Sequence of chain 1.A:
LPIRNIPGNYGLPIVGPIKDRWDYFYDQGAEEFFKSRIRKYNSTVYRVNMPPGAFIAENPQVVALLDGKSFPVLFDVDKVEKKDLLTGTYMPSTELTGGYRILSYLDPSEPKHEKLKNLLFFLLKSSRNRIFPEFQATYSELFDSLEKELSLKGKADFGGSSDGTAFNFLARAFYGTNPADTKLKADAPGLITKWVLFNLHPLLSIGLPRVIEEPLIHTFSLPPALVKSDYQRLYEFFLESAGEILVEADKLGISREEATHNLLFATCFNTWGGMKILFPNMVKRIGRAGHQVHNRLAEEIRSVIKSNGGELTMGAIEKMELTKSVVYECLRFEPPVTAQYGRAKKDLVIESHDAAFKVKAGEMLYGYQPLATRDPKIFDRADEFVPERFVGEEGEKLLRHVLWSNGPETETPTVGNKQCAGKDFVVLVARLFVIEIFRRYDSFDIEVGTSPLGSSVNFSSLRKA

The small molecule below binds the protein below.
Small molecule (SMILES): CCCCC[C@H](O)/C=C/C=C\CCCCCCCC(=O)O

Binding-site contacts:
Ligand atom OAS contacts residue VAL361 of chain 1.A at 3.6 Å.
Ligand atom CAO contacts residue VAL361 of chain 1.A at 3.7 Å (hydrophobic).
Ligand atom CAN contacts residue ASN294 of chain 1.A at 3.8 Å.
Ligand atom CAH contacts residue THR111 of chain 1.A at 4.1 Å.
Ligand atom CAI contacts residue LEU110 of chain 1.A at 3.3 Å (hydrophobic).
Ligand atom CAM contacts residue ASN294 of chain 1.A at 4.0 Å.
Ligand atom CAR contacts residue LEU224 of chain 1.A at 3.7 Å (hydrophobic).
Ligand atom OAS contacts residue THR362 of chain 1.A at 2.9 Å (h-bond).
Ligand atom CAJ contacts residue VAL361 of chain 1.A at 3.7 Å (hydrophobic).
Ligand atom CAR contacts residue LEU477 of chain 1.A at 4.1 Å (hydrophobic).
Ligand atom CAQ contacts residue PHE293 of chain 1.A at 3.8 Å (hydrophobic).
Ligand atom OAT contacts residue ALA363 of chain 1.A at 3.4 Å (h-bond).
Ligand atom CAK contacts residue VAL361 of chain 1.A at 4.0 Å (hydrophobic).
Ligand atom CAM contacts residue HEM1 of chain 1.C at 3.6 Å.
Ligand atom CAL contacts residue HEM1 of chain 1.C at 3.7 Å.
Ligand atom OAT contacts residue THR362 of chain 1.A at 2.8 Å (h-bond).
Ligand atom CAR contacts residue GLY297 of chain 1.A at 3.9 Å.
Ligand atom CAH contacts residue LEU110 of chain 1.A at 3.7 Å (hydrophobic).
Ligand atom CAQ contacts residue LEU224 of chain 1.A at 3.8 Å (hydrophobic).
Ligand atom CAK contacts residue PHE293 of chain 1.A at 3.9 Å (hydrophobic).
Ligand atom CAO contacts residue GLY298 of chain 1.A at 4.0 Å.
Ligand atom OAS contacts residue PRO360 of chain 1.A at 3.7 Å.
Ligand atom CAP contacts residue GLY298 of chain 1.A at 3.6 Å.
Ligand atom CAJ contacts residue LEU110 of chain 1.A at 3.6 Å (hydrophobic).
Ligand atom CAR contacts residue VAL220 of chain 1.A at 3.5 Å (hydrophobic).
Ligand atom CAM contacts residue VAL361 of chain 1.A at 3.9 Å (hydrophobic).
Ligand atom CAP contacts residue PHE293 of chain 1.A at 3.8 Å (hydrophobic).
Ligand atom CAC contacts residue LEU477 of chain 1.A at 3.8 Å (hydrophobic).
Ligand atom CAH contacts residue PHE293 of chain 1.A at 4.0 Å (hydrophobic).
Ligand atom CAL contacts residue VAL361 of chain 1.A at 3.8 Å (hydrophobic).
Ligand atom CAP contacts residue GLY297 of chain 1.A at 3.5 Å.
Ligand atom CAN contacts residue PHE293 of chain 1.A at 3.6 Å (hydrophobic).
Ligand atom OAU contacts residue HEM1 of chain 1.C at 3.2 Å (h-bond).
Ligand atom CAN contacts residue GLY298 of chain 1.A at 4.1 Å.
Ligand atom CAF contacts residue VAL361 of chain 1.A at 4.0 Å (hydrophobic).
Ligand atom CAI contacts residue VAL361 of chain 1.A at 3.9 Å (hydrophobic).
Ligand atom OAU contacts residue ASN294 of chain 1.A at 3.0 Å (h-bond).
Ligand atom CAA contacts residue THR362 of chain 1.A at 3.3 Å.
Ligand atom CAF contacts residue LEU224 of chain 1.A at 4.1 Å (hydrophobic).
Ligand atom CAP contacts residue ILE301 of chain 1.A at 4.0 Å (hydrophobic).